Sequence of chain 1.B:
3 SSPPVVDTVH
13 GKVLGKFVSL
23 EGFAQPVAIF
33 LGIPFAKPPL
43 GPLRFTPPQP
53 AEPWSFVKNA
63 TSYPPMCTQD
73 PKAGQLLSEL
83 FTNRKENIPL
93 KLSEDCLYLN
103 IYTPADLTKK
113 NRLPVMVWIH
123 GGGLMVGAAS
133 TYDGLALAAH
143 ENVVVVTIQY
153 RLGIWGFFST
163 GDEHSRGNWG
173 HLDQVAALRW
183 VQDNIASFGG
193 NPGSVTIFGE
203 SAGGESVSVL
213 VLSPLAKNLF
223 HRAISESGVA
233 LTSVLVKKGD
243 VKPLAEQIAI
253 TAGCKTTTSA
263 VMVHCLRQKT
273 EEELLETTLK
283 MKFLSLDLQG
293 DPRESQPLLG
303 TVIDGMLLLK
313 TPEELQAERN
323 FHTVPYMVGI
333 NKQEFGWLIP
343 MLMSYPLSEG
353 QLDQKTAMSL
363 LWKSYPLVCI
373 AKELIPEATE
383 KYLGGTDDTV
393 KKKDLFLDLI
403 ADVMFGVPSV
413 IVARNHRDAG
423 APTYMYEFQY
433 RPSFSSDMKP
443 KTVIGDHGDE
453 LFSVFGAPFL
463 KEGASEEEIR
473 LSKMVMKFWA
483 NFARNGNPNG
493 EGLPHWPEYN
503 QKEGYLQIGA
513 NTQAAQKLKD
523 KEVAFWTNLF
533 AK

The protein below binds the small molecule below.
Small molecule (SMILES): C[C@H](CCC(=O)O)[C@H]1CC[C@H]2[C@@H]3[C@H](O)C[C@@H]4C[C@H](O)CC[C@]4(C)[C@H]3C[C@H](O)[C@]12C

Binding-site contacts:
Ligand atom C7 contacts residue SER350 of chain 1.B at 4.2 Å.
Ligand atom O12 contacts residue MET440 of chain 1.B at 3.2 Å (h-bond).
Ligand atom C6 contacts residue GLU351 of chain 1.B at 4.2 Å.
Ligand atom O7 contacts residue GLY352 of chain 1.B at 4.4 Å.
Ligand atom O3 contacts residue LYS395 of chain 1.B at 3.8 Å.
Ligand atom C2 contacts residue TRP339 of chain 1.B at 3.6 Å (hydrophobic).
Ligand atom C6 contacts residue GLY352 of chain 1.B at 3.9 Å.
Ligand atom C10 contacts residue SER350 of chain 1.B at 4.5 Å.
Ligand atom C12 contacts residue MET440 of chain 1.B at 3.8 Å (hydrophobic).
Ligand atom C3 contacts residue LYS395 of chain 1.B at 4.3 Å.
Ligand atom O3 contacts residue GLY338 of chain 1.B at 3.8 Å.
Ligand atom C3 contacts residue LEU349 of chain 1.B at 4.4 Å (hydrophobic).
Ligand atom C21 contacts residue MET440 of chain 1.B at 4.5 Å (hydrophobic).
Ligand atom C5 contacts residue LEU349 of chain 1.B at 3.4 Å (hydrophobic).
Ligand atom C6 contacts residue SER350 of chain 1.B at 3.5 Å.
Ligand atom O7 contacts residue LYS395 of chain 1.B at 3.9 Å.
Ligand atom O12 contacts residue PRO442 of chain 1.B at 3.8 Å.
Ligand atom C7 contacts residue GLY352 of chain 1.B at 4.4 Å.
Ligand atom C4 contacts residue LEU349 of chain 1.B at 4.1 Å (hydrophobic).
Ligand atom C4 contacts residue LYS395 of chain 1.B at 3.6 Å.
Ligand atom C5 contacts residue SER350 of chain 1.B at 3.9 Å.
Ligand atom C19 contacts residue SER350 of chain 1.B at 3.7 Å.
Ligand atom C6 contacts residue LEU349 of chain 1.B at 3.1 Å (hydrophobic).